Sequence of chain 47.C:
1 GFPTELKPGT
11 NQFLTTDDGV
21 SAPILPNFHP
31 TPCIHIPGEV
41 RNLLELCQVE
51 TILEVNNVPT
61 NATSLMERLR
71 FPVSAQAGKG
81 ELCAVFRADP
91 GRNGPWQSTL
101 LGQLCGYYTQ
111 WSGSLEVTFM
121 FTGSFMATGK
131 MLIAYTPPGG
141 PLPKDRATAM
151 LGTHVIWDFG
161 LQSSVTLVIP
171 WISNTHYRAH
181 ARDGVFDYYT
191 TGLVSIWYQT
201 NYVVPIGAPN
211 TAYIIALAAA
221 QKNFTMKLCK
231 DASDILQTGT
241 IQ

This small molecule binds to this protein.
Small molecule (SMILES): CCO/N=C/c1ccc(OCC[C@@H](C)CCN2CCN(c3ccncc3)C2=O)cc1

Sequence of chain 47.A:
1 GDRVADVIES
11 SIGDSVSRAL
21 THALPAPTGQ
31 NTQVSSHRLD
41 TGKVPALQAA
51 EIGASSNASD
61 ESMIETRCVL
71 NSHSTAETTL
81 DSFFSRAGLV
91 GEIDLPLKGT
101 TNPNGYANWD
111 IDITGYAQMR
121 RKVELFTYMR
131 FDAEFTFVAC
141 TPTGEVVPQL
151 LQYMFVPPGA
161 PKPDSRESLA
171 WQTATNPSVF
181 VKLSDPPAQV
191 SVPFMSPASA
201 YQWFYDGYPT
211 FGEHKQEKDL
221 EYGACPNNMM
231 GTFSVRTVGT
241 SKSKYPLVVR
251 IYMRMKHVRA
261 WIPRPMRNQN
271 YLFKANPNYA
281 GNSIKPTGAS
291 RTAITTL

Sequence of chain 48.C:
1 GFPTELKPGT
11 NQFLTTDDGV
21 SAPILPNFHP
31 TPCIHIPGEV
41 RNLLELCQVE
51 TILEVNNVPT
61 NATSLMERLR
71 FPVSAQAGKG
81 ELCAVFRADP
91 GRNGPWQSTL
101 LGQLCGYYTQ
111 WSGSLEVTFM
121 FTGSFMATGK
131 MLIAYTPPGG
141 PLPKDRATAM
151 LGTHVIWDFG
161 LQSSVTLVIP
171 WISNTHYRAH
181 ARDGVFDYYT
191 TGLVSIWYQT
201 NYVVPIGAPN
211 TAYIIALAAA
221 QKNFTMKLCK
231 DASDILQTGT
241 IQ

Binding-site contacts:
Ligand atom NBC contacts residue TRP203 of chain 47.A at 3.8 Å.
Ligand atom OAC contacts residue ILE113 of chain 47.A at 3.3 Å (h-bond).
Ligand atom NBD contacts residue TRP203 of chain 47.A at 3.2 Å.
Ligand atom CAG contacts residue GLN202 of chain 47.A at 3.4 Å.
Ligand atom CAA contacts residue VAL179 of chain 47.A at 3.4 Å (hydrophobic).
Ligand atom CAN contacts residue ILE111 of chain 47.A at 3.6 Å (hydrophobic).
Ligand atom CBA contacts residue TRP203 of chain 47.A at 3.5 Å (hydrophobic).
Ligand atom CAJ contacts residue PHE155 of chain 47.A at 3.7 Å (hydrophobic).
Ligand atom CAA contacts residue TYR153 of chain 47.A at 3.9 Å (hydrophobic).
Ligand atom CAM contacts residue PRO177 of chain 47.A at 3.7 Å (hydrophobic).
Ligand atom CAH contacts residue ASP112 of chain 47.A at 3.4 Å.
Ligand atom CAM contacts residue PHE155 of chain 47.A at 3.8 Å (hydrophobic).
Ligand atom CAJ contacts residue ILE24 of chain 47.C at 3.9 Å (hydrophobic).
Ligand atom OAC contacts residue ASP112 of chain 47.A at 3.7 Å.
Ligand atom CAE contacts residue ASN228 of chain 47.A at 3.4 Å.
Ligand atom CAH contacts residue THR114 of chain 47.A at 3.8 Å.
Ligand atom CAS contacts residue TRP203 of chain 47.A at 3.4 Å (hydrophobic).
Ligand atom CAR contacts residue TYR201 of chain 47.A at 3.4 Å (hydrophobic).
Ligand atom CAX contacts residue TRP203 of chain 47.A at 3.5 Å (hydrophobic).
Ligand atom CAD contacts residue PHE137 of chain 47.A at 3.8 Å (hydrophobic).
Ligand atom NAT contacts residue PHE155 of chain 47.A at 3.9 Å.
Ligand atom CAK contacts residue PHE135 of chain 47.A at 3.7 Å (hydrophobic).
Ligand atom CAE contacts residue GLN202 of chain 47.A at 3.4 Å.
Ligand atom CAG contacts residue TRP203 of chain 47.A at 3.7 Å (hydrophobic).
Ligand atom CAS contacts residue TYR201 of chain 47.A at 3.6 Å (hydrophobic).
Ligand atom CAA contacts residue PRO177 of chain 47.A at 3.2 Å (hydrophobic).
Ligand atom CAI contacts residue PHE135 of chain 47.A at 3.7 Å (hydrophobic).
Ligand atom CAG contacts residue ASN228 of chain 47.A at 3.2 Å.
Ligand atom CAF contacts residue THR114 of chain 47.A at 3.6 Å.
Ligand atom CAL contacts residue PHE155 of chain 47.A at 3.7 Å (hydrophobic).
Ligand atom OAC contacts residue TRP203 of chain 47.A at 3.9 Å.
Ligand atom CBA contacts residue ASN228 of chain 47.A at 3.7 Å.
Ligand atom CAF contacts residue ASP112 of chain 47.A at 3.6 Å.
Ligand atom CAI contacts residue VAL192 of chain 47.A at 3.8 Å (hydrophobic).
Ligand atom NBD contacts residue ASN228 of chain 47.A at 3.9 Å.
Ligand atom CAA contacts residue SER178 of chain 47.A at 3.5 Å.
Ligand atom OAW contacts residue MET195 of chain 47.A at 3.2 Å.
Ligand atom CAO contacts residue ILE111 of chain 47.A at 3.8 Å (hydrophobic).
Ligand atom CAS contacts residue ASN228 of chain 47.A at 3.8 Å.
Ligand atom CAN contacts residue PHE135 of chain 47.A at 3.7 Å (hydrophobic).